The small molecule below binds the protein below.
Small molecule (SMILES): C[C@H](Cc1nc(=O)c2cnn(-c3ccccc3Cl)c2[nH]1)C(F)(F)F

Binding-site contacts:
Ligand atom C16 contacts residue GLN273 of chain 1.A at 3.6 Å.
Ligand atom C3 contacts residue TYR244 of chain 1.A at 3.5 Å (hydrophobic).
Ligand atom N9 contacts residue ILE223 of chain 1.A at 3.8 Å.
Ligand atom C5 contacts residue HIS72 of chain 1.A at 3.5 Å.
Ligand atom C14 contacts residue LEU240 of chain 1.A at 3.8 Å (hydrophobic).
Ligand atom C5 contacts residue LEU240 of chain 1.A at 4.0 Å (hydrophobic).
Ligand atom C16 contacts residue PHE276 of chain 1.A at 3.3 Å (hydrophobic).
Ligand atom C10 contacts residue ILE223 of chain 1.A at 3.9 Å (hydrophobic).
Ligand atom C6 contacts residue PHE71 of chain 1.A at 4.0 Å (hydrophobic).
Ligand atom CL1 contacts residue PHE276 of chain 1.A at 3.2 Å.
Ligand atom F5 contacts residue LEU240 of chain 1.A at 3.5 Å.
Ligand atom C14 contacts residue GLN273 of chain 1.A at 3.5 Å.
Ligand atom C11 contacts residue PHE276 of chain 1.A at 3.8 Å (hydrophobic).
Ligand atom C12 contacts residue PHE276 of chain 1.A at 3.6 Å (hydrophobic).
Ligand atom C14 contacts residue PHE276 of chain 1.A at 3.9 Å (hydrophobic).
Ligand atom C19 contacts residue LEU240 of chain 1.A at 3.5 Å (hydrophobic).
Ligand atom F5 contacts residue GLN273 of chain 1.A at 3.0 Å.
Ligand atom N15 contacts residue PHE276 of chain 1.A at 3.5 Å.
Ligand atom N13 contacts residue LEU240 of chain 1.A at 3.2 Å.
Ligand atom C18 contacts residue GLN273 of chain 1.A at 3.3 Å.
Ligand atom F7 contacts residue LEU241 of chain 1.A at 3.4 Å.
Ligand atom CL1 contacts residue MET185 of chain 1.A at 4.0 Å.
Ligand atom F6 contacts residue GLN273 of chain 1.A at 3.4 Å.
Ligand atom O17 contacts residue PHE276 of chain 1.A at 3.4 Å.
Ligand atom C2 contacts residue TYR244 of chain 1.A at 3.9 Å (hydrophobic).
Ligand atom N8 contacts residue LEU240 of chain 1.A at 3.9 Å.
Ligand atom F7 contacts residue LEU240 of chain 1.A at 3.1 Å.
Ligand atom C6 contacts residue LEU240 of chain 1.A at 3.7 Å (hydrophobic).
Ligand atom C4 contacts residue TYR244 of chain 1.A at 3.3 Å (hydrophobic).
Ligand atom C21 contacts residue GLN273 of chain 1.A at 3.7 Å.
Ligand atom F5 contacts residue VAL237 of chain 1.A at 3.6 Å.
Ligand atom C20 contacts residue TYR244 of chain 1.A at 3.8 Å (hydrophobic).
Ligand atom N13 contacts residue PHE276 of chain 1.A at 3.9 Å.
Ligand atom O17 contacts residue GLN273 of chain 1.A at 3.1 Å (h-bond).
Ligand atom C5 contacts residue TYR244 of chain 1.A at 3.5 Å (hydrophobic).
Ligand atom C6 contacts residue TYR244 of chain 1.A at 3.9 Å (hydrophobic).
Ligand atom C21 contacts residue LEU240 of chain 1.A at 3.5 Å (hydrophobic).
Ligand atom N15 contacts residue GLN273 of chain 1.A at 2.8 Å (h-bond).
Ligand atom F6 contacts residue ALA272 of chain 1.A at 3.3 Å.
Ligand atom C11 contacts residue LEU240 of chain 1.A at 3.5 Å (hydrophobic).

Sequence of chain 1.A:
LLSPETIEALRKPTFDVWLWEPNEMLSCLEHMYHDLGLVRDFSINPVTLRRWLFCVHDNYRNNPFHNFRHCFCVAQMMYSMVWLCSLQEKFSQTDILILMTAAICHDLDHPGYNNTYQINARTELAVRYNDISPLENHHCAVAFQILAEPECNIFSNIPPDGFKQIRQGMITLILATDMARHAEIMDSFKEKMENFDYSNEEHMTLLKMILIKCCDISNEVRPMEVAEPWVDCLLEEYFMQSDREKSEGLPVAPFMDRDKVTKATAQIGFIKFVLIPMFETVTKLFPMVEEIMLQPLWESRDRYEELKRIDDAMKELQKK